A protein and the small-molecule ligand that binds it are described below.
Small molecule (SMILES): Nc1ccn([C@H]2C[C@H](O)[C@@H](CO[P](=O)(O)O[C@H]3C[C@H](n4cnc5c(N)ncnc54)O[C@@H]3CO[P](=O)(O)O[C@H]3C[C@H](n4cnc5c(N)ncnc54)O[C@@H]3COP(=O)=O)O2)c(=O)n1

Sequence of chain 1.B:
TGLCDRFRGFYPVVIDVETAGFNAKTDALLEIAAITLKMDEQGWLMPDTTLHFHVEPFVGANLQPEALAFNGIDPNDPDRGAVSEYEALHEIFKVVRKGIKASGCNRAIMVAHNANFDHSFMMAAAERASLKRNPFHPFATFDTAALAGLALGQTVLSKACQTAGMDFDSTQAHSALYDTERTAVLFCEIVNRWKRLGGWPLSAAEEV

Sequence of chain 1.A:
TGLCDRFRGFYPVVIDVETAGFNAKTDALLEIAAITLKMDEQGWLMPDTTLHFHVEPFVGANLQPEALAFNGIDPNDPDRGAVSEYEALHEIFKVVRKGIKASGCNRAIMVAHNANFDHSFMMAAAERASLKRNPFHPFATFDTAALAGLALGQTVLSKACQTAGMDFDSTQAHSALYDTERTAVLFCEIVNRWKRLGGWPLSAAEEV

Binding-site contacts:
Ligand atom O4' contacts residue ASN141 of chain 1.A at 3.0 Å (h-bond).
Ligand atom C2' contacts residue PHE144 of chain 1.A at 3.5 Å (hydrophobic).
Ligand atom C5 contacts residue PHE97 of chain 1.A at 3.4 Å (hydrophobic).
Ligand atom O2 contacts residue GLU93 of chain 1.A at 3.2 Å (salt-bridge).
Ligand atom N3 contacts residue GLU93 of chain 1.A at 2.9 Å (salt-bridge).
Ligand atom C8 contacts residue PHE144 of chain 1.A at 3.1 Å (hydrophobic).
Ligand atom O5' contacts residue ASN141 of chain 1.A at 3.2 Å (h-bond).
Ligand atom N3 contacts residue PHE49 of chain 1.A at 3.4 Å.
Ligand atom O3' contacts residue ASN98 of chain 1.A at 3.2 Å (h-bond).
Ligand atom C2 contacts residue GLU93 of chain 1.A at 3.5 Å.
Ligand atom O2 contacts residue ALA94 of chain 1.A at 3.1 Å.
Ligand atom C5 contacts residue PHE166 of chain 1.B at 3.6 Å (hydrophobic).
Ligand atom C4' contacts residue THR46 of chain 1.A at 3.7 Å.
Ligand atom C6 contacts residue PHE166 of chain 1.B at 3.3 Å (hydrophobic).
Ligand atom O3' contacts residue MG1 of chain 1.E at 2.6 Å.
Ligand atom N7 contacts residue PHE166 of chain 1.B at 3.5 Å.
Ligand atom N6 contacts residue PHE166 of chain 1.B at 3.1 Å.
Ligand atom OP1 contacts residue HIS164 of chain 1.B at 3.2 Å (h-bond).
Ligand atom OP1 contacts residue VAL183 of chain 1.A at 3.4 Å.
Ligand atom C2 contacts residue PHE49 of chain 1.A at 3.7 Å (hydrophobic).
Ligand atom C4 contacts residue PHE97 of chain 1.A at 3.7 Å (hydrophobic).
Ligand atom O4' contacts residue PHE144 of chain 1.A at 3.5 Å.
Ligand atom OP1 contacts residue LEU184 of chain 1.A at 3.2 Å (h-bond).
Ligand atom N4 contacts residue GLU93 of chain 1.A at 2.9 Å (salt-bridge).
Ligand atom N1 contacts residue PHE166 of chain 1.B at 3.5 Å.
Ligand atom C3' contacts residue MG1 of chain 1.E at 3.7 Å.
Ligand atom P contacts residue MG1 of chain 1.E at 3.4 Å.
Ligand atom OP1 contacts residue MG1 of chain 1.E at 3.0 Å.
Ligand atom N1 contacts residue PHE49 of chain 1.A at 3.3 Å.
Ligand atom C2' contacts residue THR46 of chain 1.A at 3.4 Å.
Ligand atom C2 contacts residue PHE49 of chain 1.A at 3.4 Å (hydrophobic).
Ligand atom N4 contacts residue PHE97 of chain 1.A at 3.7 Å.
Ligand atom C6 contacts residue PHE97 of chain 1.A at 3.4 Å (hydrophobic).
Ligand atom OP2 contacts residue ARG35 of chain 1.B at 2.9 Å (salt-bridge).
Ligand atom O3' contacts residue THR46 of chain 1.A at 2.9 Å (h-bond).
Ligand atom O3' contacts residue GLU45 of chain 1.A at 2.7 Å (salt-bridge).
Ligand atom C4 contacts residue GLU93 of chain 1.A at 3.4 Å.
Ligand atom C1' contacts residue ASN141 of chain 1.A at 3.6 Å.
Ligand atom OP1 contacts residue HIS140 of chain 1.A at 3.6 Å.
Ligand atom C3' contacts residue GLU45 of chain 1.A at 3.6 Å.